Binding-site contacts:
Ligand atom N4 contacts residue GLU285 of chain 1.A at 3.8 Å.
Ligand atom C7 contacts residue TYR124 of chain 1.A at 3.8 Å (hydrophobic).
Ligand atom N3 contacts residue TRP286 of chain 1.A at 3.1 Å.
Ligand atom O3 contacts residue TYR124 of chain 1.A at 4.1 Å.
Ligand atom C12 contacts residue PHE297 of chain 1.A at 3.8 Å (hydrophobic).
Ligand atom C8 contacts residue TYR124 of chain 1.A at 3.6 Å (hydrophobic).
Ligand atom C12 contacts residue TYR124 of chain 1.A at 3.9 Å (hydrophobic).
Ligand atom O2 contacts residue TYR124 of chain 1.A at 3.2 Å (h-bond).
Ligand atom N3 contacts residue TYR124 of chain 1.A at 3.5 Å (h-bond).
Ligand atom N4 contacts residue TYR124 of chain 1.A at 4.3 Å.
Ligand atom C14 contacts residue PHE297 of chain 1.A at 4.4 Å (hydrophobic).
Ligand atom C11 contacts residue TRP286 of chain 1.A at 3.5 Å (hydrophobic).
Ligand atom O2 contacts residue TYR341 of chain 1.A at 4.1 Å.
Ligand atom N4 contacts residue TRP286 of chain 1.A at 3.6 Å.
Ligand atom C14 contacts residue TYR124 of chain 1.A at 4.0 Å (hydrophobic).
Ligand atom C9 contacts residue TYR72 of chain 1.A at 4.2 Å (hydrophobic).
Ligand atom C13 contacts residue TYR124 of chain 1.A at 4.0 Å (hydrophobic).
Ligand atom C12 contacts residue TRP286 of chain 1.A at 3.3 Å (hydrophobic).
Ligand atom C8 contacts residue TRP286 of chain 1.A at 3.4 Å (hydrophobic).
Ligand atom C9 contacts residue TYR124 of chain 1.A at 3.5 Å (hydrophobic).
Ligand atom C13 contacts residue PHE297 of chain 1.A at 4.4 Å (hydrophobic).
Ligand atom N4 contacts residue SER298 of chain 1.A at 4.3 Å.
Ligand atom C10 contacts residue TRP286 of chain 1.A at 3.5 Å (hydrophobic).
Ligand atom C10 contacts residue TYR124 of chain 1.A at 3.7 Å (hydrophobic).
Ligand atom O3 contacts residue SER298 of chain 1.A at 3.1 Å (h-bond).
Ligand atom C14 contacts residue SER298 of chain 1.A at 4.3 Å.
Ligand atom C7 contacts residue TYR341 of chain 1.A at 3.1 Å (hydrophobic).
Ligand atom O3 contacts residue PHE297 of chain 1.A at 3.3 Å.
Ligand atom C8 contacts residue TYR341 of chain 1.A at 4.2 Å (hydrophobic).
Ligand atom C14 contacts residue TRP286 of chain 1.A at 3.5 Å (hydrophobic).
Ligand atom O3 contacts residue TRP286 of chain 1.A at 3.9 Å.
Ligand atom C9 contacts residue TRP286 of chain 1.A at 3.4 Å (hydrophobic).
Ligand atom C12 contacts residue ARG296 of chain 1.A at 3.8 Å.
Ligand atom C13 contacts residue TRP286 of chain 1.A at 3.2 Å (hydrophobic).
Ligand atom O3 contacts residue ARG296 of chain 1.A at 4.1 Å.
Ligand atom C11 contacts residue TYR124 of chain 1.A at 3.8 Å (hydrophobic).

This protein binds this small molecule.
Small molecule (SMILES): NC(=O)c1cc[n+](COC[n+]2ccccc2/C=N/O)cc1

Sequence of chain 1.A:
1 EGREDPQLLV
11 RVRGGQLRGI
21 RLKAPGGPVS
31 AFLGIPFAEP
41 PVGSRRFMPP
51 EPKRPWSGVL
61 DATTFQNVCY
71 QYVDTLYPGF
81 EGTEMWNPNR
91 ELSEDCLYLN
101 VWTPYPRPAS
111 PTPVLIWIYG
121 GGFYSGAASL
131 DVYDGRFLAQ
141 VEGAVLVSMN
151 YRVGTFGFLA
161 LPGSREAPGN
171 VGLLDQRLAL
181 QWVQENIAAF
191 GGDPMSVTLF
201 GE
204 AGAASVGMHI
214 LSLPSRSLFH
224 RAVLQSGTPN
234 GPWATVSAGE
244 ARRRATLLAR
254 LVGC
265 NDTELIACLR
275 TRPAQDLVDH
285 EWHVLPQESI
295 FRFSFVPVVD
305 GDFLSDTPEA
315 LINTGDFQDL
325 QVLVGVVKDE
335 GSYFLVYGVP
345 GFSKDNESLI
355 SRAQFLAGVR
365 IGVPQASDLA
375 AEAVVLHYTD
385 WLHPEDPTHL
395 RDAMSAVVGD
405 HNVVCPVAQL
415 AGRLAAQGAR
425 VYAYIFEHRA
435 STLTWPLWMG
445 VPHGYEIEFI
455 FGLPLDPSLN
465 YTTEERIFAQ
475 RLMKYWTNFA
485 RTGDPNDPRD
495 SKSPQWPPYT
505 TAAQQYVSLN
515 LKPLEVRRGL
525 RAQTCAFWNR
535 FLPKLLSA